Sequence of chain 1.A:
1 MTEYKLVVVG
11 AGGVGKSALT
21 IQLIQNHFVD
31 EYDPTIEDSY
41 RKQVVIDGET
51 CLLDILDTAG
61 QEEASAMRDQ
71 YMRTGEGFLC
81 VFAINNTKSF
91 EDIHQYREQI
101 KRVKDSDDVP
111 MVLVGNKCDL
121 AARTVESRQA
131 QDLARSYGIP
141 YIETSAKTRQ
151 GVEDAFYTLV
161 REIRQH

The protein below binds the small molecule below.
Small molecule (SMILES): Nc1nc2c(ncn2[C@@H]2O[C@H](CO[P](=O)(O)O[P](=O)(O)NP(=O)(O)O)[C@@H](O)[C@H]2O)c(=O)[nH]1

Binding-site contacts:
Ligand atom O1B contacts residue GLY15 of chain 1.A at 3.0 Å (h-bond).
Ligand atom O3' contacts residue ASP30 of chain 1.A at 3.0 Å (salt-bridge).
Ligand atom N2 contacts residue ASP119 of chain 1.A at 2.8 Å (salt-bridge).
Ligand atom O1G contacts residue PRO34 of chain 1.A at 3.5 Å.
Ligand atom O2G contacts residue THR35 of chain 1.A at 2.8 Å (h-bond).
Ligand atom O3G contacts residue GLY12 of chain 1.A at 3.4 Å.
Ligand atom O3G contacts residue GLY60 of chain 1.A at 2.8 Å (h-bond).
Ligand atom O1B contacts residue GLY13 of chain 1.A at 3.4 Å (h-bond).
Ligand atom N3B contacts residue MG1 of chain 1.D at 3.4 Å.
Ligand atom O1A contacts residue SER17 of chain 1.A at 3.4 Å (h-bond).
Ligand atom O2G contacts residue MG1 of chain 1.D at 2.1 Å.
Ligand atom O6 contacts residue LYS117 of chain 1.A at 3.4 Å.
Ligand atom N3B contacts residue GLY13 of chain 1.A at 3.0 Å (h-bond).
Ligand atom O2B contacts residue SER17 of chain 1.A at 3.0 Å (h-bond).
Ligand atom PB contacts residue MG1 of chain 1.D at 3.3 Å.
Ligand atom O3A contacts residue GLY15 of chain 1.A at 3.1 Å (h-bond).
Ligand atom O2B contacts residue LYS16 of chain 1.A at 3.5 Å (salt-bridge).
Ligand atom PG contacts residue MG1 of chain 1.D at 3.2 Å.
Ligand atom O1B contacts residue LYS16 of chain 1.A at 2.8 Å (salt-bridge).
Ligand atom O2' contacts residue PHE28 of chain 1.A at 3.3 Å.
Ligand atom O6 contacts residue SER145 of chain 1.A at 3.5 Å.
Ligand atom N1 contacts residue ASP119 of chain 1.A at 2.8 Å (salt-bridge).
Ligand atom C6 contacts residue ASP119 of chain 1.A at 3.5 Å.
Ligand atom N7 contacts residue ASN116 of chain 1.A at 3.1 Å (h-bond).
Ligand atom O2' contacts residue ASP30 of chain 1.A at 3.4 Å (salt-bridge).
Ligand atom O2B contacts residue MG1 of chain 1.D at 2.1 Å.
Ligand atom C2' contacts residue VAL29 of chain 1.A at 3.5 Å (hydrophobic).
Ligand atom O6 contacts residue ASN116 of chain 1.A at 3.3 Å (h-bond).
Ligand atom O4' contacts residue LYS117 of chain 1.A at 3.4 Å (salt-bridge).
Ligand atom O1A contacts residue ALA18 of chain 1.A at 2.9 Å (h-bond).
Ligand atom O1A contacts residue GLY15 of chain 1.A at 3.3 Å.
Ligand atom C6 contacts residue LYS117 of chain 1.A at 3.5 Å.
Ligand atom O6 contacts residue ALA146 of chain 1.A at 2.9 Å (h-bond).
Ligand atom O6 contacts residue ASP119 of chain 1.A at 3.4 Å (salt-bridge).
Ligand atom O2' contacts residue VAL29 of chain 1.A at 2.7 Å (h-bond).
Ligand atom O1G contacts residue GLN61 of chain 1.A at 3.1 Å (h-bond).
Ligand atom PB contacts residue LYS16 of chain 1.A at 3.5 Å.
Ligand atom O1B contacts residue VAL14 of chain 1.A at 3.3 Å (h-bond).
Ligand atom C8 contacts residue ALA18 of chain 1.A at 3.5 Å (hydrophobic).
Ligand atom O3G contacts residue LYS16 of chain 1.A at 2.6 Å (salt-bridge).